Sequence of chain 3.C:
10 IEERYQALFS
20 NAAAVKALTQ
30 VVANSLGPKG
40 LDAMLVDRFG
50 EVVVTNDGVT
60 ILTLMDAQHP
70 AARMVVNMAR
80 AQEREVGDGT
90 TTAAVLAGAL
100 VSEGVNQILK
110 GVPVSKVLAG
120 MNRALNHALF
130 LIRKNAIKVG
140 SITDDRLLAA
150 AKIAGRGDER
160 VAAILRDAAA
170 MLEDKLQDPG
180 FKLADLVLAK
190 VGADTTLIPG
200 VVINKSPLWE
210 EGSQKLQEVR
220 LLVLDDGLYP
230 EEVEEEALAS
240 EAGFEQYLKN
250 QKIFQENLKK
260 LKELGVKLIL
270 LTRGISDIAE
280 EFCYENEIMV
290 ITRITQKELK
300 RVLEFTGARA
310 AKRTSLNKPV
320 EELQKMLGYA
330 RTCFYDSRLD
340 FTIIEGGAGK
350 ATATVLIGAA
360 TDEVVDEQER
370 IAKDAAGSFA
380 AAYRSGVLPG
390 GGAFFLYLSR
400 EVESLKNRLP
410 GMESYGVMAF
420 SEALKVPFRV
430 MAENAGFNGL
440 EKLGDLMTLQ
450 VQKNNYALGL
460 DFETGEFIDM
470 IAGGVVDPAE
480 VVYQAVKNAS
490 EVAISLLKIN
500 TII

Binding-site contacts:
Ligand atom C8 contacts residue ILE152 of chain 3.C at 3.4 Å (hydrophobic).
Ligand atom N3 contacts residue GLY390 of chain 3.C at 3.5 Å.
Ligand atom O1B contacts residue GLY88 of chain 3.C at 3.3 Å.
Ligand atom C4' contacts residue MET430 of chain 3.C at 3.6 Å (hydrophobic).
Ligand atom O1G contacts residue THR90 of chain 3.C at 3.5 Å (h-bond).
Ligand atom O1G contacts residue GLY57 of chain 3.C at 3.3 Å (h-bond).
Ligand atom O3A contacts residue LEU35 of chain 3.C at 3.6 Å.
Ligand atom O2B contacts residue MG1 of chain 3.J at 2.5 Å.
Ligand atom O3G contacts residue THR89 of chain 3.C at 2.2 Å (h-bond).
Ligand atom O1A contacts residue GLY36 of chain 3.C at 3.5 Å (h-bond).
Ligand atom O2G contacts residue ASP87 of chain 3.C at 2.6 Å (salt-bridge).
Ligand atom O1A contacts residue SER34 of chain 3.C at 3.4 Å (h-bond).
Ligand atom O5' contacts residue GLY36 of chain 3.C at 3.2 Å (h-bond).
Ligand atom PG contacts residue MG1 of chain 3.J at 3.3 Å.
Ligand atom O2' contacts residue GLY390 of chain 3.C at 3.0 Å (h-bond).
Ligand atom N3 contacts residue PHE461 of chain 3.C at 3.5 Å.
Ligand atom O2G contacts residue ARG155 of chain 3.C at 3.2 Å (salt-bridge).
Ligand atom O2G contacts residue MG1 of chain 3.J at 1.8 Å.
Ligand atom N3B contacts residue THR89 of chain 3.C at 3.2 Å (h-bond).
Ligand atom O2B contacts residue ASP87 of chain 3.C at 2.7 Å (salt-bridge).
Ligand atom O2' contacts residue GLY389 of chain 3.C at 3.6 Å.
Ligand atom N3B contacts residue THR90 of chain 3.C at 2.9 Å (h-bond).
Ligand atom O1A contacts residue ASN55 of chain 3.C at 3.5 Å (h-bond).
Ligand atom O1G contacts residue ARG155 of chain 3.C at 2.7 Å (salt-bridge).
Ligand atom O2A contacts residue MG1 of chain 3.J at 2.2 Å.
Ligand atom O1B contacts residue THR91 of chain 3.C at 2.6 Å (h-bond).
Ligand atom PG contacts residue ASP87 of chain 3.C at 3.7 Å.
Ligand atom O2G contacts residue ASP373 of chain 3.C at 3.5 Å (salt-bridge).
Ligand atom N7 contacts residue ILE152 of chain 3.C at 3.5 Å.
Ligand atom C2' contacts residue ASP476 of chain 3.C at 3.3 Å.
Ligand atom O4' contacts residue MET430 of chain 3.C at 3.6 Å.
Ligand atom O3' contacts residue MET430 of chain 3.C at 3.0 Å.
Ligand atom O1A contacts residue ARG155 of chain 3.C at 3.5 Å (salt-bridge).
Ligand atom PG contacts residue THR89 of chain 3.C at 3.1 Å.
Ligand atom O2' contacts residue ASP476 of chain 3.C at 2.5 Å (salt-bridge).
Ligand atom C2 contacts residue PHE461 of chain 3.C at 3.3 Å (hydrophobic).
Ligand atom O4' contacts residue GLY36 of chain 3.C at 3.6 Å.
Ligand atom PG contacts residue ARG155 of chain 3.C at 3.5 Å.
Ligand atom O1G contacts residue ASP56 of chain 3.C at 3.6 Å.
Ligand atom O2B contacts residue GLY88 of chain 3.C at 3.4 Å (h-bond).

A small-molecule ligand and the protein it binds are described below.
Small molecule (SMILES): Nc1ncnc2c1ncn2[C@@H]1O[C@H](CO[P](=O)(O)O[P](=O)(O)NP(=O)(O)O)[C@@H](O)[C@H]1O